Sequence of chain 1.B:
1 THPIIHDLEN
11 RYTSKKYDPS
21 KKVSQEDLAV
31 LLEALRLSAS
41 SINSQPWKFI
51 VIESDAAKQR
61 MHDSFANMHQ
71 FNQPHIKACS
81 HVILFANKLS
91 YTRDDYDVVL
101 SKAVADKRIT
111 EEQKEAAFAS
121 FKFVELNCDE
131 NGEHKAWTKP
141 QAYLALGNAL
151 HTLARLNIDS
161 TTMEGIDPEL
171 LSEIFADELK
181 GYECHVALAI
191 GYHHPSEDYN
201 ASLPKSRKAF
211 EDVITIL

Sequence of chain 1.A:
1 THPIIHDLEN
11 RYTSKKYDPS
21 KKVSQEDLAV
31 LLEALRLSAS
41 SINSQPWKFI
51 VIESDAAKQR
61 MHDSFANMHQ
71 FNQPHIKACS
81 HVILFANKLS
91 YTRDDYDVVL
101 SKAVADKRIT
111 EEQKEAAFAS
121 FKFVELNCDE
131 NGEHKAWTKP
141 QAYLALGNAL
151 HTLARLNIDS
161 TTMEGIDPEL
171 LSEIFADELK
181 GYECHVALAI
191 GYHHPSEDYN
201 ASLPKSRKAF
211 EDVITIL

Binding-site contacts:
Ligand atom CE1 contacts residue PHE123 of chain 1.B at 3.5 Å (hydrophobic).
Ligand atom CE1 contacts residue PHE71 of chain 1.A at 4.0 Å (hydrophobic).
Ligand atom CD2 contacts residue GLY165 of chain 1.A at 4.2 Å.
Ligand atom CZ contacts residue PHE123 of chain 1.B at 4.1 Å (hydrophobic).
Ligand atom CD1 contacts residue FMN1 of chain 1.C at 3.9 Å.
Ligand atom CG contacts residue GLU164 of chain 1.A at 4.4 Å.
Ligand atom CE2 contacts residue PHE123 of chain 1.B at 4.1 Å (hydrophobic).
Ligand atom O contacts residue FMN1 of chain 1.C at 3.6 Å (h-bond).
Ligand atom OH contacts residue FMN1 of chain 1.C at 3.9 Å.
Ligand atom CA contacts residue FMN1 of chain 1.C at 3.5 Å.
Ligand atom C contacts residue ILE42 of chain 1.B at 3.8 Å (hydrophobic).
Ligand atom OXT contacts residue ILE42 of chain 1.B at 2.9 Å (h-bond).
Ligand atom CE1 contacts residue GLY165 of chain 1.A at 3.5 Å.
Ligand atom CZ contacts residue GLY165 of chain 1.A at 3.5 Å.
Ligand atom CD2 contacts residue GLU164 of chain 1.A at 3.5 Å.
Ligand atom OH contacts residue SER41 of chain 1.B at 3.1 Å.
Ligand atom OXT contacts residue SER41 of chain 1.B at 4.1 Å.
Ligand atom CB contacts residue PHE123 of chain 1.B at 3.8 Å (hydrophobic).
Ligand atom CB contacts residue ILE42 of chain 1.B at 3.6 Å (hydrophobic).
Ligand atom CE1 contacts residue HIS69 of chain 1.A at 3.9 Å.
Ligand atom CZ contacts residue HIS69 of chain 1.A at 4.0 Å.
Ligand atom OXT contacts residue FMN1 of chain 1.C at 2.7 Å (h-bond).
Ligand atom CD2 contacts residue PHE123 of chain 1.B at 4.0 Å (hydrophobic).
Ligand atom CG contacts residue FMN1 of chain 1.C at 3.9 Å.
Ligand atom CA contacts residue PHE123 of chain 1.B at 3.6 Å (hydrophobic).
Ligand atom CZ contacts residue GLU164 of chain 1.A at 3.7 Å.
Ligand atom CG contacts residue PHE123 of chain 1.B at 3.5 Å (hydrophobic).
Ligand atom CE2 contacts residue GLY165 of chain 1.A at 3.9 Å.
Ligand atom CG contacts residue GLY165 of chain 1.A at 4.3 Å.
Ligand atom CA contacts residue ILE42 of chain 1.B at 3.8 Å (hydrophobic).
Ligand atom CE2 contacts residue GLU164 of chain 1.A at 3.5 Å.
Ligand atom C contacts residue FMN1 of chain 1.C at 3.5 Å.
Ligand atom CD1 contacts residue PHE71 of chain 1.A at 3.7 Å (hydrophobic).
Ligand atom CD2 contacts residue FMN1 of chain 1.C at 4.2 Å.
Ligand atom CB contacts residue FMN1 of chain 1.C at 3.4 Å.
Ligand atom CD1 contacts residue PHE123 of chain 1.B at 3.1 Å (hydrophobic).
Ligand atom CE1 contacts residue GLU164 of chain 1.A at 4.4 Å.
Ligand atom CD1 contacts residue GLY165 of chain 1.A at 4.1 Å.
Ligand atom O contacts residue LYS15 of chain 1.A at 4.0 Å.
Ligand atom OH contacts residue GLU164 of chain 1.A at 2.6 Å (salt-bridge).

The protein below binds the small molecule below.
Small molecule (SMILES): O=C(O)/C=C/c1ccccc1O